Sequence of chain 1.B:
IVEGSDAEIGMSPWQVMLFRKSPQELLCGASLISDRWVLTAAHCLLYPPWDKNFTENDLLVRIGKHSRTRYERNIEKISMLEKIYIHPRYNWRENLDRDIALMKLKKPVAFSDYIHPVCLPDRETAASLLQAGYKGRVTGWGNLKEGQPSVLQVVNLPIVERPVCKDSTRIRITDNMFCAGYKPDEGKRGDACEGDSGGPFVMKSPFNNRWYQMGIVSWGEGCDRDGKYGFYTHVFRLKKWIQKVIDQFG

Binding-site contacts:
Ligand atom N4 contacts residue CYS231 of chain 1.B at 3.7 Å.
Ligand atom C12 contacts residue GLY228 of chain 1.B at 3.6 Å.
Ligand atom C4 contacts residue TYR47 of chain 1.B at 3.9 Å (hydrophobic).
Ligand atom C7 contacts residue SER226 of chain 1.B at 3.9 Å.
Ligand atom C21 contacts residue ASN95 of chain 1.B at 3.9 Å.
Ligand atom C5 contacts residue TYR47 of chain 1.B at 3.4 Å (hydrophobic).
Ligand atom C13 contacts residue GLY228 of chain 1.B at 3.7 Å.
Ligand atom C15 contacts residue TRP227 of chain 1.B at 3.8 Å (hydrophobic).
Ligand atom C16 contacts residue ALA200 of chain 1.B at 3.0 Å (hydrophobic).
Ligand atom N2 contacts residue SER226 of chain 1.B at 2.9 Å (h-bond).
Ligand atom C6 contacts residue HIS43 of chain 1.B at 3.9 Å.
Ligand atom C14 contacts residue VAL225 of chain 1.B at 3.7 Å (hydrophobic).
Ligand atom C20 contacts residue GLU94 of chain 1.B at 3.5 Å.
Ligand atom C9 contacts residue SER205 of chain 1.B at 3.1 Å.
Ligand atom C13 contacts residue ALA200 of chain 1.B at 3.7 Å (hydrophobic).
Ligand atom N2 contacts residue SER205 of chain 1.B at 3.9 Å.
Ligand atom C22 contacts residue TRP227 of chain 1.B at 3.6 Å (hydrophobic).
Ligand atom C5 contacts residue LEU96 of chain 1.B at 3.7 Å (hydrophobic).
Ligand atom N3 contacts residue ASP199 of chain 1.B at 2.7 Å (salt-bridge).
Ligand atom C7 contacts residue LEU96 of chain 1.B at 3.7 Å (hydrophobic).
Ligand atom C13 contacts residue TRP227 of chain 1.B at 3.8 Å (hydrophobic).
Ligand atom N3 contacts residue GLY238 of chain 1.B at 3.5 Å.
Ligand atom O1 contacts residue TRP227 of chain 1.B at 3.2 Å.
Ligand atom C15 contacts residue SER226 of chain 1.B at 3.8 Å.
Ligand atom N2 contacts residue TRP227 of chain 1.B at 3.8 Å.
Ligand atom C14 contacts residue TRP227 of chain 1.B at 3.8 Å (hydrophobic).
Ligand atom N4 contacts residue GLY230 of chain 1.B at 3.0 Å (h-bond).
Ligand atom C15 contacts residue VAL225 of chain 1.B at 3.8 Å (hydrophobic).
Ligand atom O1 contacts residue GLY228 of chain 1.B at 3.2 Å (h-bond).
Ligand atom N3 contacts residue ALA200 of chain 1.B at 3.1 Å (h-bond).
Ligand atom N4 contacts residue ASP199 of chain 1.B at 2.7 Å (salt-bridge).
Ligand atom C9 contacts residue SER226 of chain 1.B at 3.8 Å.
Ligand atom N2 contacts residue HIS43 of chain 1.B at 3.5 Å (h-bond).
Ligand atom C9 contacts residue HIS43 of chain 1.B at 3.9 Å.
Ligand atom C6 contacts residue LEU96 of chain 1.B at 3.8 Å (hydrophobic).
Ligand atom C8 contacts residue SER226 of chain 1.B at 3.9 Å.
Ligand atom C16 contacts residue ASP199 of chain 1.B at 3.5 Å.
Ligand atom C20 contacts residue ASN95 of chain 1.B at 3.9 Å.
Ligand atom N4 contacts residue ALA200 of chain 1.B at 3.0 Å (h-bond).
Ligand atom C11 contacts residue GLY228 of chain 1.B at 3.9 Å.

A small-molecule ligand and the protein it binds are described below.
Small molecule (SMILES): [H]/N=C(\N)c1ccc(CNC(=O)[C@@H]2CCCN2C(=O)CCc2ccccc2)cc1